This protein binds this small molecule.
Small molecule (SMILES): Nc1ccc2ccc(CCNCc3cccc(F)c3)cc2n1

Binding-site contacts:
Ligand atom C12 contacts residue VAL271 of chain 1.A at 3.7 Å (hydrophobic).
Ligand atom N02 contacts residue TYR292 of chain 1.A at 3.7 Å.
Ligand atom N01 contacts residue GLU296 of chain 1.A at 2.5 Å (salt-bridge).
Ligand atom C25 contacts residue H4B1 of chain 1.D at 3.7 Å.
Ligand atom C24 contacts residue MET40 of chain 1.A at 3.6 Å (hydrophobic).
Ligand atom C25 contacts residue TRP382 of chain 1.A at 3.6 Å (hydrophobic).
Ligand atom C26 contacts residue HEM1 of chain 1.C at 4.0 Å.
Ligand atom C08 contacts residue HEM1 of chain 1.C at 3.8 Å.
Ligand atom F27 contacts residue LEU41 of chain 1.A at 4.2 Å.
Ligand atom C07 contacts residue HEM1 of chain 1.C at 3.6 Å.
Ligand atom N02 contacts residue PRO269 of chain 1.A at 3.6 Å.
Ligand atom N01 contacts residue HEM1 of chain 1.C at 4.0 Å.
Ligand atom N02 contacts residue GLU296 of chain 1.A at 3.0 Å (salt-bridge).
Ligand atom C09 contacts residue HEM1 of chain 1.C at 3.2 Å.
Ligand atom C03 contacts residue HEM1 of chain 1.C at 3.2 Å.
Ligand atom C08 contacts residue VAL271 of chain 1.A at 3.7 Å (hydrophobic).
Ligand atom C05 contacts residue HEM1 of chain 1.C at 3.6 Å.
Ligand atom N02 contacts residue MET293 of chain 1.A at 4.2 Å.
Ligand atom C07 contacts residue VAL271 of chain 1.A at 3.3 Å (hydrophobic).
Ligand atom C02 contacts residue PRO269 of chain 1.A at 4.1 Å (hydrophobic).
Ligand atom C02 contacts residue TRP291 of chain 1.A at 3.9 Å (hydrophobic).
Ligand atom C06 contacts residue PHE288 of chain 1.A at 3.6 Å (hydrophobic).
Ligand atom C26 contacts residue TRP382 of chain 1.A at 4.0 Å (hydrophobic).
Ligand atom C06 contacts residue HEM1 of chain 1.C at 3.4 Å.
Ligand atom C25 contacts residue MET40 of chain 1.A at 4.0 Å (hydrophobic).
Ligand atom C09 contacts residue GLU296 of chain 1.A at 3.5 Å.
Ligand atom C11 contacts residue VAL271 of chain 1.A at 4.2 Å (hydrophobic).
Ligand atom N13 contacts residue HEM1 of chain 1.C at 3.9 Å.
Ligand atom C11 contacts residue HEM1 of chain 1.C at 3.2 Å.
Ligand atom N02 contacts residue HEM1 of chain 1.C at 3.7 Å.
Ligand atom C10 contacts residue HEM1 of chain 1.C at 3.9 Å.
Ligand atom N02 contacts residue TRP291 of chain 1.A at 2.8 Å (h-bond).
Ligand atom C04 contacts residue HEM1 of chain 1.C at 3.2 Å.
Ligand atom C06 contacts residue VAL271 of chain 1.A at 3.6 Å (hydrophobic).
Ligand atom C02 contacts residue HEM1 of chain 1.C at 3.7 Å.
Ligand atom C24 contacts residue TRP382 of chain 1.A at 4.2 Å (hydrophobic).
Ligand atom C03 contacts residue TRP291 of chain 1.A at 4.2 Å (hydrophobic).
Ligand atom C10 contacts residue GLU296 of chain 1.A at 3.4 Å.
Ligand atom C12 contacts residue HEM1 of chain 1.C at 3.7 Å.
Ligand atom C02 contacts residue GLU296 of chain 1.A at 3.4 Å.

Sequence of chain 1.A:
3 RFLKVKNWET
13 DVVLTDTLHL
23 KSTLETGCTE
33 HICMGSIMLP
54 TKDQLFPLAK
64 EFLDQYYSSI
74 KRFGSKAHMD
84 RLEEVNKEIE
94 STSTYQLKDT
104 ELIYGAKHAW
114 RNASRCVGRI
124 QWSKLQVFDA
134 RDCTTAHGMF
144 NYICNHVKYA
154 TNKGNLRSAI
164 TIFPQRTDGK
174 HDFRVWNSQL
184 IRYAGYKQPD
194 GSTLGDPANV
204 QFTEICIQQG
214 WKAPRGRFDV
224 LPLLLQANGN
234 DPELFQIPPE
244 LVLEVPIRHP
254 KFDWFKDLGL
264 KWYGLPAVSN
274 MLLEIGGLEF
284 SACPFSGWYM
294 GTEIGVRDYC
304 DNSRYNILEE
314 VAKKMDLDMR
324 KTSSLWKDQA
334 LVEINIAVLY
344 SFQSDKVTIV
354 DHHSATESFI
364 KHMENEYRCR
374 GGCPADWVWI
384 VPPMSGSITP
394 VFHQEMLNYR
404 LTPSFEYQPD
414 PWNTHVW